Binding-site contacts:
Ligand atom O6 contacts residue ASN601 of chain 1.A at 3.8 Å.
Ligand atom N2 contacts residue ASN601 of chain 1.A at 2.7 Å (h-bond).
Ligand atom C5 contacts residue ASN601 of chain 1.A at 3.7 Å.
Ligand atom C2 contacts residue ASN601 of chain 1.A at 2.4 Å.
Ligand atom O5 contacts residue ASN601 of chain 1.A at 2.4 Å (h-bond).
Ligand atom O7 contacts residue ASN601 of chain 1.A at 3.6 Å (h-bond).
Ligand atom C1 contacts residue ASN601 of chain 1.A at 1.4 Å.
Ligand atom O7 contacts residue THR602 of chain 1.A at 3.9 Å.
Ligand atom C7 contacts residue ASN601 of chain 1.A at 3.5 Å.
Ligand atom C4 contacts residue ASN601 of chain 1.A at 4.2 Å.
Ligand atom C8 contacts residue ASN601 of chain 1.A at 4.5 Å.
Ligand atom C3 contacts residue ASN601 of chain 1.A at 3.7 Å.

A protein and the small-molecule ligand that binds it are described below.
Small molecule (SMILES): CC(=O)N[C@@H]1[C@@H](O)[C@H](O)[C@@H](CO)O[C@H]1O

Sequence of chain 1.A:
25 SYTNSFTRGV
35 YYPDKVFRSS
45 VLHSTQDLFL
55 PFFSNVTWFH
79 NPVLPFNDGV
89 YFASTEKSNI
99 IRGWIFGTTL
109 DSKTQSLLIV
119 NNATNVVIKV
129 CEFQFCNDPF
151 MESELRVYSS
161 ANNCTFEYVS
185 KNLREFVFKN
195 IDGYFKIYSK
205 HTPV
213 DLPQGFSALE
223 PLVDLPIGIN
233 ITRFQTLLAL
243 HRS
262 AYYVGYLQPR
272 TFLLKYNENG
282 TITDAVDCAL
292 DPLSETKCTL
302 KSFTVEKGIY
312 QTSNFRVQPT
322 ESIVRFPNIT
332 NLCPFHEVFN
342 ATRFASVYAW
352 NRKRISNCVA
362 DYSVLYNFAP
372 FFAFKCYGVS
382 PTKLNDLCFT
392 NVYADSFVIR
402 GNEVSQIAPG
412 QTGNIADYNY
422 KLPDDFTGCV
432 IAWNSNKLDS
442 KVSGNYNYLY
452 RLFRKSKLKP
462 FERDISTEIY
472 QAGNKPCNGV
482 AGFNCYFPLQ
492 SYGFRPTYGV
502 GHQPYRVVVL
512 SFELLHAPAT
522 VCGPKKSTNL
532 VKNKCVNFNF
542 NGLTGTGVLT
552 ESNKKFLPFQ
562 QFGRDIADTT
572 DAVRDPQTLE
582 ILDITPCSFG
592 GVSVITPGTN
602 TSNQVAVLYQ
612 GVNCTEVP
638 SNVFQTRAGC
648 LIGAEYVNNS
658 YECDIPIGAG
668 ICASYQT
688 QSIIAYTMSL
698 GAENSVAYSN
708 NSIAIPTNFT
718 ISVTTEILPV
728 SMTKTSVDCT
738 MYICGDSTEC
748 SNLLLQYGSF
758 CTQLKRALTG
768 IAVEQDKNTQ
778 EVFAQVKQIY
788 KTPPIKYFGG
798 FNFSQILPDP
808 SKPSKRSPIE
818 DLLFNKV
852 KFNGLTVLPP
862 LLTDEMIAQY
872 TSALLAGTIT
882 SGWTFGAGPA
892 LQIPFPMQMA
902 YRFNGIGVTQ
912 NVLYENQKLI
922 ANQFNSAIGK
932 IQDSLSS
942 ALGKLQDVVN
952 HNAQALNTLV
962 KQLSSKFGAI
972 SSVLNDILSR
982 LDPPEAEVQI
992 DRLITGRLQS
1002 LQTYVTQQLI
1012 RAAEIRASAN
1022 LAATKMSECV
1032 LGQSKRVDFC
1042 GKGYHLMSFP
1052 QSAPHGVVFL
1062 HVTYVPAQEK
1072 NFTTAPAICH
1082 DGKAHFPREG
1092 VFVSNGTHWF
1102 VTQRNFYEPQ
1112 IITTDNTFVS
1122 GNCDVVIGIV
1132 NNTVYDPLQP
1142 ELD